Binding-site contacts:
Ligand atom C3 contacts residue ASN109 of chain 1.B at 3.9 Å.
Ligand atom C2 contacts residue ASN109 of chain 1.B at 2.5 Å.
Ligand atom C8 contacts residue LYS106 of chain 1.B at 4.0 Å.
Ligand atom C5 contacts residue ASN109 of chain 1.B at 3.8 Å.
Ligand atom C7 contacts residue ASN109 of chain 1.B at 3.6 Å.
Ligand atom C8 contacts residue ASN108 of chain 1.B at 3.7 Å.
Ligand atom C1 contacts residue ASN109 of chain 1.B at 1.5 Å.
Ligand atom N2 contacts residue ASN109 of chain 1.B at 2.9 Å (h-bond).
Ligand atom C8 contacts residue TRP107 of chain 1.B at 3.7 Å (hydrophobic).
Ligand atom O5 contacts residue ASN109 of chain 1.B at 2.5 Å (h-bond).
Ligand atom O7 contacts residue LYS106 of chain 1.B at 3.6 Å.
Ligand atom C4 contacts residue ASN109 of chain 1.B at 4.4 Å.
Ligand atom O7 contacts residue ASN109 of chain 1.B at 3.9 Å.
Ligand atom N2 contacts residue ASN108 of chain 1.B at 4.3 Å.
Ligand atom C7 contacts residue LYS106 of chain 1.B at 4.0 Å.

Sequence of chain 1.B:
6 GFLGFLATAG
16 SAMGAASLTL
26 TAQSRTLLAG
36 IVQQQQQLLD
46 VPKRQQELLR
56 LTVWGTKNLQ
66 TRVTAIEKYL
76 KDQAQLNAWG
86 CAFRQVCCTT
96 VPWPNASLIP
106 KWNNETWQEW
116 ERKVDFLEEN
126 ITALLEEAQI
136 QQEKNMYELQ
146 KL

The small molecule below binds the protein below.
Small molecule (SMILES): CC(=O)N[C@@H]1[C@@H](O)[C@H](O)[C@@H](CO)O[C@H]1O